Sequence of chain 1.B:
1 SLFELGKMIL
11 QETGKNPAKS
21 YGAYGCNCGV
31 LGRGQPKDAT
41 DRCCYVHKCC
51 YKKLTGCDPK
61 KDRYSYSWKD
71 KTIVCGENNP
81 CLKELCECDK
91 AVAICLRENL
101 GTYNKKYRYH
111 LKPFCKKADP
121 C

Binding-site contacts:
Ligand atom C3 contacts residue ARG108 of chain 1.A at 3.7 Å.
Ligand atom O2 contacts residue LYS19 of chain 1.A at 3.9 Å.
Ligand atom C2' contacts residue LYS105 of chain 1.A at 3.4 Å.
Ligand atom C3 contacts residue LYS19 of chain 1.A at 2.9 Å.
Ligand atom O1 contacts residue LYS19 of chain 1.B at 3.3 Å (salt-bridge).
Ligand atom C3' contacts residue LYS105 of chain 1.A at 3.4 Å.
Ligand atom C2' contacts residue LYS19 of chain 1.A at 4.3 Å.
Ligand atom C6' contacts residue SO41 of chain 1.D at 3.9 Å.
Ligand atom C2 contacts residue LYS19 of chain 1.A at 4.1 Å.
Ligand atom C4' contacts residue ARG108 of chain 1.A at 4.0 Å.
Ligand atom C6' contacts residue LYS19 of chain 1.A at 2.8 Å.
Ligand atom C2 contacts residue ARG108 of chain 1.A at 4.1 Å.
Ligand atom C3' contacts residue ARG108 of chain 1.A at 3.3 Å.
Ligand atom C5' contacts residue SO41 of chain 1.D at 3.6 Å.
Ligand atom C5' contacts residue LYS19 of chain 1.A at 3.8 Å.
Ligand atom C1' contacts residue LYS19 of chain 1.A at 3.1 Å.
Ligand atom C6' contacts residue ARG108 of chain 1.A at 4.4 Å.
Ligand atom O3' contacts residue LYS105 of chain 1.A at 2.9 Å (salt-bridge).
Ligand atom C2' contacts residue ARG108 of chain 1.A at 3.0 Å.
Ligand atom O2 contacts residue LYS19 of chain 1.B at 3.2 Å.
Ligand atom O4' contacts residue LYS15 of chain 1.A at 2.7 Å (salt-bridge).
Ligand atom C4' contacts residue SO41 of chain 1.D at 4.3 Å.
Ligand atom O3' contacts residue ARG108 of chain 1.A at 3.1 Å (salt-bridge).
Ligand atom C5' contacts residue LYS15 of chain 1.A at 3.5 Å.
Ligand atom O4' contacts residue ARG108 of chain 1.A at 4.3 Å.
Ligand atom C1' contacts residue ARG108 of chain 1.A at 3.5 Å.
Ligand atom C4' contacts residue LYS15 of chain 1.A at 3.4 Å.
Ligand atom C1 contacts residue LYS19 of chain 1.B at 3.8 Å.

This protein binds this small molecule.
Small molecule (SMILES): O=C(O)/C=C/c1ccc(O)c(O)c1

Sequence of chain 1.A:
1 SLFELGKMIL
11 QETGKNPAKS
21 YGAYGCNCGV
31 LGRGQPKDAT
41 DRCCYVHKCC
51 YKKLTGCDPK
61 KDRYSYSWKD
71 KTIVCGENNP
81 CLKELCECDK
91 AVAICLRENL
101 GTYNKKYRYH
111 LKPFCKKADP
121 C